Binding-site contacts:
Ligand atom CL2 contacts residue ILE20 of chain 1.B at 4.1 Å.
Ligand atom CAD contacts residue HIS55 of chain 1.B at 3.5 Å.
Ligand atom CAF contacts residue VAL59 of chain 1.B at 3.8 Å (hydrophobic).
Ligand atom CAF contacts residue PHE21 of chain 1.B at 3.5 Å (hydrophobic).
Ligand atom CAE contacts residue THR56 of chain 1.B at 3.9 Å.
Ligand atom CAG contacts residue PHE21 of chain 1.B at 3.2 Å (hydrophobic).
Ligand atom CL1 contacts residue LEU100 of chain 1.B at 4.3 Å.
Ligand atom CAD contacts residue THR56 of chain 1.B at 4.0 Å.
Ligand atom CAG contacts residue VAL59 of chain 1.B at 3.7 Å (hydrophobic).
Ligand atom OAA contacts residue PHE35 of chain 1.B at 3.4 Å.
Ligand atom CAE contacts residue VAL59 of chain 1.B at 3.6 Å (hydrophobic).
Ligand atom CL2 contacts residue PHE60 of chain 1.B at 3.8 Å.
Ligand atom CAG contacts residue HIS55 of chain 1.B at 3.6 Å.
Ligand atom CAE contacts residue ALA17 of chain 1.B at 4.4 Å (hydrophobic).
Ligand atom CL2 contacts residue ALA17 of chain 1.B at 3.9 Å.
Ligand atom OAA contacts residue PHE21 of chain 1.B at 3.3 Å.
Ligand atom CAH contacts residue PHE21 of chain 1.B at 3.7 Å (hydrophobic).
Ligand atom CAI contacts residue VAL59 of chain 1.B at 3.8 Å (hydrophobic).
Ligand atom CAD contacts residue VAL59 of chain 1.B at 3.6 Å (hydrophobic).
Ligand atom CAD contacts residue PHE21 of chain 1.B at 3.6 Å (hydrophobic).
Ligand atom CAE contacts residue PHE21 of chain 1.B at 3.7 Å (hydrophobic).
Ligand atom CAF contacts residue LEU100 of chain 1.B at 3.9 Å (hydrophobic).
Ligand atom CL2 contacts residue PHE21 of chain 1.B at 4.1 Å.
Ligand atom CAG contacts residue PHE35 of chain 1.B at 4.5 Å (hydrophobic).
Ligand atom CL1 contacts residue PHE35 of chain 1.B at 4.1 Å.
Ligand atom OAA contacts residue HIS55 of chain 1.B at 2.8 Å (h-bond).
Ligand atom CAH contacts residue VAL59 of chain 1.B at 3.7 Å (hydrophobic).
Ligand atom OAA contacts residue VAL59 of chain 1.B at 4.0 Å.
Ligand atom CL1 contacts residue HEM1 of chain 1.G at 3.4 Å.
Ligand atom CL2 contacts residue MET63 of chain 1.B at 4.2 Å.
Ligand atom CAI contacts residue PHE21 of chain 1.B at 3.4 Å (hydrophobic).
Ligand atom CL1 contacts residue PHE21 of chain 1.B at 3.8 Å.
Ligand atom CL1 contacts residue PHE24 of chain 1.B at 4.2 Å.

The small molecule below binds the protein below.
Small molecule (SMILES): Oc1ccc(Cl)cc1Cl

Sequence of chain 1.B:
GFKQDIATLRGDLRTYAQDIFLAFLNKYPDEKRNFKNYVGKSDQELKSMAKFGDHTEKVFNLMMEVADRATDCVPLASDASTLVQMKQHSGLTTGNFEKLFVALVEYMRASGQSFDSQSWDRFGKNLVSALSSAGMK